Binding-site contacts:
Ligand atom C3 contacts residue CYS15 of chain 1.A at 4.2 Å (hydrophobic).
Ligand atom C4 contacts residue CYS15 of chain 1.A at 3.0 Å (hydrophobic).
Ligand atom C9 contacts residue LYS4 of chain 1.A at 3.6 Å.
Ligand atom C6 contacts residue THR51 of chain 1.A at 4.4 Å.
Ligand atom C6 contacts residue CYS15 of chain 1.A at 4.2 Å (hydrophobic).
Ligand atom C6 contacts residue LYS4 of chain 1.A at 3.6 Å.
Ligand atom C9 contacts residue GLN2 of chain 1.A at 4.1 Å.
Ligand atom S1 contacts residue CYS15 of chain 1.A at 2.0 Å (h-bond).

This small molecule binds to this protein.
Small molecule (SMILES): CC1(C)C=C(CSS(C)(=O)=O)C(C)(C)N1[O]

Sequence of chain 1.A:
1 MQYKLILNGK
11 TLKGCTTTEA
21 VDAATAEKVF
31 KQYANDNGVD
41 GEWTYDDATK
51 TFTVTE